Sequence of chain 1.B:
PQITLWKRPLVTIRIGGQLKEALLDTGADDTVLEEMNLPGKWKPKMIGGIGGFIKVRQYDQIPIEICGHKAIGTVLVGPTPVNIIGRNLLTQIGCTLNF

This protein binds this small molecule.
Small molecule (SMILES): Cc1c(O)cccc1C(=O)N[C@@H](CSc1ccccc1)[C@H](O)CN1C[C@H]2CCCC[C@H]2C[C@H]1C(=O)NC(C)(C)C

Binding-site contacts:
Ligand atom C5 contacts residue ILE50 of chain 1.B at 3.8 Å (hydrophobic).
Ligand atom N22 contacts residue GLY27 of chain 1.A at 3.4 Å (h-bond).
Ligand atom C14 contacts residue ALA28 of chain 1.B at 3.8 Å (hydrophobic).
Ligand atom C79 contacts residue PRO81 of chain 1.B at 3.4 Å (hydrophobic).
Ligand atom C18 contacts residue ASP25 of chain 1.B at 3.6 Å.
Ligand atom O21 contacts residue GLY27 of chain 1.A at 3.4 Å.
Ligand atom C6 contacts residue ILE84 of chain 1.A at 3.7 Å (hydrophobic).
Ligand atom C30 contacts residue GLY27 of chain 1.A at 3.6 Å.
Ligand atom O21 contacts residue ASP25 of chain 1.B at 2.8 Å (salt-bridge).
Ligand atom C4 contacts residue PRO81 of chain 1.A at 3.7 Å (hydrophobic).
Ligand atom C32 contacts residue ASP30 of chain 1.A at 3.5 Å.
Ligand atom N7 contacts residue GLY27 of chain 1.B at 3.6 Å (h-bond).
Ligand atom C80 contacts residue ARG8 of chain 1.B at 3.7 Å.
Ligand atom C39 contacts residue ILE50 of chain 1.B at 3.7 Å (hydrophobic).
Ligand atom C78 contacts residue ILE50 of chain 1.A at 3.8 Å (hydrophobic).
Ligand atom C81 contacts residue ARG8 of chain 1.B at 3.2 Å.
Ligand atom C8 contacts residue GLY27 of chain 1.B at 3.4 Å.
Ligand atom C78 contacts residue GLY49 of chain 1.A at 3.6 Å.
Ligand atom C18 contacts residue ASP25 of chain 1.A at 3.7 Å.
Ligand atom O21 contacts residue ASP25 of chain 1.A at 2.7 Å (salt-bridge).
Ligand atom S74 contacts residue ILE84 of chain 1.B at 3.4 Å.
Ligand atom C1 contacts residue ILE84 of chain 1.A at 3.5 Å (hydrophobic).
Ligand atom C9 contacts residue GLY49 of chain 1.B at 3.8 Å.
Ligand atom C32 contacts residue ASP29 of chain 1.A at 3.5 Å.
Ligand atom C18 contacts residue GLY27 of chain 1.B at 3.4 Å.
Ligand atom C15 contacts residue ILE47 of chain 1.B at 3.7 Å (hydrophobic).
Ligand atom O25 contacts residue GLY49 of chain 1.A at 3.6 Å.
Ligand atom O38 contacts residue ASP30 of chain 1.A at 3.0 Å (salt-bridge).
Ligand atom C10 contacts residue ASP25 of chain 1.A at 3.3 Å.
Ligand atom C4 contacts residue GLY49 of chain 1.B at 3.8 Å.
Ligand atom O38 contacts residue VAL32 of chain 1.A at 3.8 Å.
Ligand atom O21 contacts residue ALA28 of chain 1.A at 3.8 Å.
Ligand atom C19 contacts residue ASP25 of chain 1.A at 3.2 Å.
Ligand atom C33 contacts residue ASP30 of chain 1.A at 3.7 Å.
Ligand atom C23 contacts residue ASP25 of chain 1.B at 3.1 Å.
Ligand atom C30 contacts residue GLY48 of chain 1.A at 3.7 Å.
Ligand atom C19 contacts residue ASP25 of chain 1.B at 3.6 Å.
Ligand atom C10 contacts residue GLY27 of chain 1.B at 3.2 Å.
Ligand atom C31 contacts residue ASP29 of chain 1.A at 3.8 Å.
Ligand atom C15 contacts residue GLY48 of chain 1.B at 3.4 Å.

Sequence of chain 1.A:
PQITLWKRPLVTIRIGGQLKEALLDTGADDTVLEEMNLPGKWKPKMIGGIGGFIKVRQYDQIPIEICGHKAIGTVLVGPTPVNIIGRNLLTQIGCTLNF